This small molecule binds to this protein.
Small molecule (SMILES): O=C(O)c1ccccn1

Sequence of chain 1.A:
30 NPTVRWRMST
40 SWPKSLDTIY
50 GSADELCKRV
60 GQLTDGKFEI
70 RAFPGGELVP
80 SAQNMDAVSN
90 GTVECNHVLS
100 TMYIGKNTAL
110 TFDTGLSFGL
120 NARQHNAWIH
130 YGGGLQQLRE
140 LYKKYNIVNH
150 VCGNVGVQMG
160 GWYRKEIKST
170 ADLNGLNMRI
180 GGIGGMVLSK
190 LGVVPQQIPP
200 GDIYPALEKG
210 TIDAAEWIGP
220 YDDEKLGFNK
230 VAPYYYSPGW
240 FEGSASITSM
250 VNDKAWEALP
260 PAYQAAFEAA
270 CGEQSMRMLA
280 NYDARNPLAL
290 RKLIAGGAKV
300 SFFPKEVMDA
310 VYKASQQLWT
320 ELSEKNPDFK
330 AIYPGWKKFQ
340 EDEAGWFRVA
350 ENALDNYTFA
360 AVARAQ

Binding-site contacts:
Ligand atom N2 contacts residue TRP216 of chain 1.A at 3.3 Å (h-bond).
Ligand atom C5 contacts residue LEU98 of chain 1.A at 3.8 Å (hydrophobic).
Ligand atom C2 contacts residue ARG178 of chain 1.A at 3.5 Å.
Ligand atom C3 contacts residue ILE217 of chain 1.A at 3.5 Å (hydrophobic).
Ligand atom C5 contacts residue ILE48 of chain 1.A at 4.1 Å (hydrophobic).
Ligand atom C4 contacts residue ILE217 of chain 1.A at 3.6 Å (hydrophobic).
Ligand atom C5 contacts residue ILE246 of chain 1.A at 4.0 Å (hydrophobic).
Ligand atom C1 contacts residue LEU98 of chain 1.A at 4.2 Å (hydrophobic).
Ligand atom C4 contacts residue ALA244 of chain 1.A at 4.2 Å (hydrophobic).
Ligand atom C3 contacts residue ALA244 of chain 1.A at 3.8 Å (hydrophobic).
Ligand atom C4 contacts residue VAL154 of chain 1.A at 4.2 Å (hydrophobic).
Ligand atom N2 contacts residue CA1 of chain 1.C at 2.6 Å.
Ligand atom C3 contacts residue TRP216 of chain 1.A at 3.9 Å (hydrophobic).
Ligand atom O2 contacts residue ARG178 of chain 1.A at 2.9 Å (salt-bridge).
Ligand atom C4 contacts residue ILE246 of chain 1.A at 3.9 Å (hydrophobic).
Ligand atom O1 contacts residue GLY180 of chain 1.A at 3.5 Å.
Ligand atom O2 contacts residue TRP216 of chain 1.A at 3.5 Å.
Ligand atom O1 contacts residue GLU215 of chain 1.A at 3.0 Å (salt-bridge).
Ligand atom C4 contacts residue LEU98 of chain 1.A at 3.9 Å (hydrophobic).
Ligand atom C6 contacts residue TRP41 of chain 1.A at 3.8 Å (hydrophobic).
Ligand atom C6 contacts residue TRP216 of chain 1.A at 3.8 Å (hydrophobic).
Ligand atom O1 contacts residue ARG178 of chain 1.A at 2.8 Å (salt-bridge).
Ligand atom O1 contacts residue TRP216 of chain 1.A at 3.5 Å (h-bond).
Ligand atom C3 contacts residue CA1 of chain 1.C at 3.5 Å.
Ligand atom C1 contacts residue CA1 of chain 1.C at 3.4 Å.
Ligand atom N2 contacts residue GLN157 of chain 1.A at 3.1 Å (h-bond).
Ligand atom C1 contacts residue TRP216 of chain 1.A at 3.8 Å (hydrophobic).
Ligand atom C2 contacts residue CA1 of chain 1.C at 3.3 Å.
Ligand atom C5 contacts residue TRP41 of chain 1.A at 3.8 Å (hydrophobic).
Ligand atom C3 contacts residue LEU98 of chain 1.A at 4.1 Å (hydrophobic).
Ligand atom C6 contacts residue LEU98 of chain 1.A at 3.9 Å (hydrophobic).
Ligand atom C2 contacts residue GLY180 of chain 1.A at 4.0 Å.
Ligand atom C3 contacts residue GLN157 of chain 1.A at 3.1 Å.
Ligand atom O2 contacts residue GLY180 of chain 1.A at 3.8 Å.
Ligand atom C2 contacts residue TRP216 of chain 1.A at 3.6 Å (hydrophobic).
Ligand atom C5 contacts residue ILE217 of chain 1.A at 4.0 Å (hydrophobic).
Ligand atom O2 contacts residue LEU98 of chain 1.A at 3.9 Å.
Ligand atom N2 contacts residue ILE217 of chain 1.A at 3.9 Å.
Ligand atom C2 contacts residue LEU98 of chain 1.A at 4.1 Å (hydrophobic).
Ligand atom O1 contacts residue CA1 of chain 1.C at 2.4 Å.